Binding-site contacts:
Ligand atom C2 contacts residue VAL69 of chain 1.A at 3.5 Å (hydrophobic).
Ligand atom C11 contacts residue PHE44 of chain 1.A at 3.7 Å (hydrophobic).
Ligand atom N2 contacts residue HIS94 of chain 1.A at 3.2 Å (h-bond).
Ligand atom N1 contacts residue HIS94 of chain 1.A at 3.3 Å (h-bond).
Ligand atom C4 contacts residue LEU30 of chain 1.A at 3.1 Å (hydrophobic).
Ligand atom C5 contacts residue HIS65 of chain 1.A at 3.5 Å.
Ligand atom C12 contacts residue PHE44 of chain 1.A at 3.8 Å (hydrophobic).
Ligand atom C61 contacts residue SER93 of chain 1.A at 3.6 Å.
Ligand atom C3 contacts residue VAL69 of chain 1.A at 3.6 Å (hydrophobic).
Ligand atom C6 contacts residue HIS65 of chain 1.A at 3.3 Å.
Ligand atom N2 contacts residue HIS65 of chain 1.A at 3.8 Å.
Ligand atom C1 contacts residue HIS65 of chain 1.A at 3.7 Å.
Ligand atom C7 contacts residue ILE108 of chain 1.A at 3.6 Å (hydrophobic).
Ligand atom C51 contacts residue HIS94 of chain 1.A at 3.3 Å.
Ligand atom O1 contacts residue ILE108 of chain 1.A at 3.5 Å.
Ligand atom C50 contacts residue LEU90 of chain 1.A at 3.7 Å (hydrophobic).
Ligand atom C2 contacts residue ILE108 of chain 1.A at 3.7 Å (hydrophobic).
Ligand atom C58 contacts residue HIS65 of chain 1.A at 3.5 Å.
Ligand atom C7 contacts residue VAL69 of chain 1.A at 3.8 Å (hydrophobic).
Ligand atom C21 contacts residue HIS94 of chain 1.A at 3.6 Å.
Ligand atom O1 contacts residue VAL69 of chain 1.A at 3.5 Å.
Ligand atom C3 contacts residue LEU30 of chain 1.A at 3.6 Å (hydrophobic).
Ligand atom C49 contacts residue HIS94 of chain 1.A at 3.6 Å.
Ligand atom C47 contacts residue LEU105 of chain 1.A at 3.5 Å (hydrophobic).
Ligand atom C3 contacts residue ILE108 of chain 1.A at 3.9 Å (hydrophobic).
Ligand atom C50 contacts residue HIS94 of chain 1.A at 3.4 Å.
Ligand atom C9 contacts residue HIS94 of chain 1.A at 3.5 Å.
Ligand atom O2 contacts residue HIS65 of chain 1.A at 3.8 Å.
Ligand atom C51 contacts residue LEU90 of chain 1.A at 3.4 Å (hydrophobic).
Ligand atom C13 contacts residue HIS94 of chain 1.A at 3.5 Å.
Ligand atom C48 contacts residue HIS94 of chain 1.A at 3.5 Å.
Ligand atom C62 contacts residue HIS94 of chain 1.A at 3.4 Å.
Ligand atom C48 contacts residue LEU105 of chain 1.A at 2.8 Å (hydrophobic).
Ligand atom C17 contacts residue HIS94 of chain 1.A at 3.2 Å.
Ligand atom C47 contacts residue HIS94 of chain 1.A at 3.5 Å.
Ligand atom C48 contacts residue ILE100 of chain 1.A at 3.8 Å (hydrophobic).
Ligand atom C49 contacts residue LEU105 of chain 1.A at 3.4 Å (hydrophobic).
Ligand atom O2 contacts residue PHE44 of chain 1.A at 3.3 Å.
Ligand atom RH1 contacts residue HIS94 of chain 1.A at 2.3 Å.
Ligand atom C11 contacts residue HIS65 of chain 1.A at 3.4 Å.

Sequence of chain 1.A:
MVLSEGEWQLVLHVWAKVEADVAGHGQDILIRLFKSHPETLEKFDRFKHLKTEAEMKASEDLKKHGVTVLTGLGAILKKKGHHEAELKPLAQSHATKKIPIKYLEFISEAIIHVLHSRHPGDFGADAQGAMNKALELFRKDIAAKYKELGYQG

The protein below binds the small molecule below.
Small molecule (SMILES): c1ccc([C@H]2COC3c4cccc5C6=N(->[Rh](c45)<-N=32)[C@@H](c2ccccc2)CO6)cc1